This protein binds this small molecule.
Small molecule (SMILES): CC(=O)N[C@H]1[C@H](O[C@H]2[C@H](O)[C@@H](NC(C)=O)CO[C@@H]2CO)O[C@H](CO)[C@@H](O)[C@@H]1O

Binding-site contacts:
Ligand atom O7 contacts residue TRP208 of chain 1.A at 2.8 Å.
Ligand atom O5 contacts residue TRP208 of chain 1.A at 3.2 Å.
Ligand atom O6 contacts residue GLU209 of chain 1.A at 3.0 Å (salt-bridge).
Ligand atom O4 contacts residue TRP208 of chain 1.A at 3.7 Å.
Ligand atom N2 contacts residue ASN204 of chain 1.A at 2.8 Å (h-bond).
Ligand atom C6 contacts residue TRP208 of chain 1.A at 3.0 Å (hydrophobic).
Ligand atom C4 contacts residue TRP208 of chain 1.A at 4.0 Å (hydrophobic).
Ligand atom O7 contacts residue LEU93 of chain 1.A at 3.1 Å.
Ligand atom C3 contacts residue ARG74 of chain 1.A at 3.7 Å.
Ligand atom C6 contacts residue ASP205 of chain 1.A at 2.7 Å.
Ligand atom C5 contacts residue ASN204 of chain 1.A at 3.1 Å.
Ligand atom C8 contacts residue ALA243 of chain 1.A at 3.2 Å (hydrophobic).
Ligand atom C1 contacts residue ASN204 of chain 1.A at 1.4 Å.
Ligand atom O5 contacts residue ASP205 of chain 1.A at 2.4 Å.
Ligand atom O7 contacts residue ASN204 of chain 1.A at 3.4 Å.
Ligand atom C7 contacts residue ALA243 of chain 1.A at 3.9 Å (hydrophobic).
Ligand atom C8 contacts residue LEU93 of chain 1.A at 3.4 Å (hydrophobic).
Ligand atom C8 contacts residue ASN204 of chain 1.A at 3.8 Å.
Ligand atom C5 contacts residue ASP205 of chain 1.A at 3.1 Å.
Ligand atom C8 contacts residue ARG225 of chain 1.A at 3.1 Å.
Ligand atom C1 contacts residue ASP205 of chain 1.A at 3.4 Å.
Ligand atom C4 contacts residue ARG74 of chain 1.A at 3.9 Å.
Ligand atom C6 contacts residue ASN204 of chain 1.A at 4.0 Å.
Ligand atom C2 contacts residue ASN204 of chain 1.A at 2.7 Å.
Ligand atom C2 contacts residue ARG74 of chain 1.A at 3.9 Å.
Ligand atom C3 contacts residue ASN204 of chain 1.A at 3.7 Å.
Ligand atom C8 contacts residue TRP208 of chain 1.A at 3.4 Å (hydrophobic).
Ligand atom C7 contacts residue ASN204 of chain 1.A at 3.1 Å.
Ligand atom O3 contacts residue ARG74 of chain 1.A at 2.8 Å (salt-bridge).
Ligand atom C7 contacts residue LEU93 of chain 1.A at 3.7 Å (hydrophobic).
Ligand atom C7 contacts residue TRP208 of chain 1.A at 3.2 Å (hydrophobic).
Ligand atom C5 contacts residue TRP208 of chain 1.A at 2.9 Å (hydrophobic).
Ligand atom C1 contacts residue TRP208 of chain 1.A at 3.3 Å (hydrophobic).
Ligand atom O6 contacts residue ASP205 of chain 1.A at 2.1 Å.
Ligand atom O5 contacts residue ASN204 of chain 1.A at 1.6 Å (h-bond).
Ligand atom C6 contacts residue GLU209 of chain 1.A at 3.9 Å.
Ligand atom O6 contacts residue ARG74 of chain 1.A at 3.6 Å.
Ligand atom C4 contacts residue ASN204 of chain 1.A at 3.8 Å.
Ligand atom C8 contacts residue GLN244 of chain 1.A at 3.6 Å.
Ligand atom C4 contacts residue ASP205 of chain 1.A at 3.9 Å.

Sequence of chain 1.A:
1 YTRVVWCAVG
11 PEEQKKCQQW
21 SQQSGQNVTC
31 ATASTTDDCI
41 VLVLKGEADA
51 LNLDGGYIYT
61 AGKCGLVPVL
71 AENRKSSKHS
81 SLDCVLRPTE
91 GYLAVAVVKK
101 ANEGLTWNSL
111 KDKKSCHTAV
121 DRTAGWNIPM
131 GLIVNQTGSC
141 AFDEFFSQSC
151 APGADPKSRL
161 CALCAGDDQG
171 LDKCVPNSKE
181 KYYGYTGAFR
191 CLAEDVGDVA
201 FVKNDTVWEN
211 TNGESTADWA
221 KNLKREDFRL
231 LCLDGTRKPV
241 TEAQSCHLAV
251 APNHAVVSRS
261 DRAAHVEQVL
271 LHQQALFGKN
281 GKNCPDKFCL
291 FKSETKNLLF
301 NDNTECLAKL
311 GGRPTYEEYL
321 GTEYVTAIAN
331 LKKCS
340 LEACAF